A protein and the small-molecule ligand that binds it are described below.
Small molecule (SMILES): N=c1ccn([C@@H]2O[C@H](CO[P](=O)(O)O[C@H]3[C@@H](O)[C@H](n4ccc(N)nc4=O)O[C@@H]3CO[P](=O)(O)O[C@H]3[C@@H](O)[C@H](n4cnc5c(N)ncnc54)O[C@@H]3CO)[C@@H](O[P](=O)(O)OC[C@H]3O[C@@H](n4ccc(N)nc4=O)[C@H](O)[C@@H]3O[P](=O)(O)OC[C@H]3O[C@@H](n4cnc5c(N)ncnc54)[C@H](O)[C@@H]3O[P](=O)(O)OC[C@H]3O[C@@H](n4cnc5c(N)ncnc54)[C@H](O)[C@@H]3O[P](=O)(O)OC[C@H]3O[C@@H](n4ccc(=O)[nH]c4=O)[C@H](O)[C@@H]3O)[C@H]2O)c(=O)[nH]1

Binding-site contacts:
Ligand atom C2 contacts residue G1 of chain 1.V at 3.7 Å.
Ligand atom N1 contacts residue G1 of chain 1.V at 4.4 Å.
Ligand atom N1 contacts residue G3 of chain 1.V at 3.7 Å.
Ligand atom N3 contacts residue G3 of chain 1.V at 3.5 Å (h-bond).
Ligand atom N7 contacts residue G1 of chain 1.V at 3.2 Å (h-bond).
Ligand atom C6 contacts residue G3 of chain 1.V at 3.5 Å.
Ligand atom N1 contacts residue G2 of chain 1.V at 3.7 Å.
Ligand atom C4 contacts residue U4 of chain 1.V at 3.9 Å.
Ligand atom C4 contacts residue G2 of chain 1.V at 3.3 Å.
Ligand atom O2 contacts residue U4 of chain 1.V at 3.1 Å (h-bond).
Ligand atom C6 contacts residue G1 of chain 1.V at 3.2 Å.
Ligand atom O2 contacts residue G2 of chain 1.V at 3.0 Å.
Ligand atom C4 contacts residue G1 of chain 1.V at 3.0 Å.
Ligand atom C8 contacts residue G1 of chain 1.V at 3.5 Å.
Ligand atom N6 contacts residue G1 of chain 1.V at 3.4 Å.
Ligand atom N9 contacts residue G1 of chain 1.V at 3.4 Å (h-bond).
Ligand atom N3 contacts residue G2 of chain 1.V at 3.1 Å (h-bond).
Ligand atom C5 contacts residue G3 of chain 1.V at 3.3 Å.
Ligand atom C2 contacts residue G2 of chain 1.V at 3.3 Å.
Ligand atom C2 contacts residue U4 of chain 1.V at 3.7 Å.
Ligand atom O4' contacts residue G1 of chain 1.V at 4.3 Å.
Ligand atom O2 contacts residue G3 of chain 1.V at 4.0 Å.
Ligand atom C2 contacts residue G1 of chain 1.V at 3.0 Å.
Ligand atom C5 contacts residue G1 of chain 1.V at 3.2 Å.
Ligand atom C4 contacts residue G1 of chain 1.V at 3.4 Å.
Ligand atom C1' contacts residue G2 of chain 1.V at 3.9 Å.
Ligand atom N1 contacts residue G1 of chain 1.V at 3.6 Å.
Ligand atom C1' contacts residue G1 of chain 1.V at 4.0 Å.
Ligand atom C4 contacts residue G3 of chain 1.V at 3.3 Å.
Ligand atom O2 contacts residue G1 of chain 1.V at 2.5 Å (h-bond).
Ligand atom N3 contacts residue G1 of chain 1.V at 3.3 Å (h-bond).
Ligand atom N4 contacts residue G3 of chain 1.V at 3.3 Å (h-bond).
Ligand atom C2 contacts residue G3 of chain 1.V at 3.7 Å.
Ligand atom N4 contacts residue U4 of chain 1.V at 3.4 Å (h-bond).
Ligand atom N4 contacts residue G1 of chain 1.V at 2.9 Å (h-bond).
Ligand atom N3 contacts residue U4 of chain 1.V at 3.1 Å (h-bond).
Ligand atom N3 contacts residue G1 of chain 1.V at 2.7 Å (h-bond).
Ligand atom N4 contacts residue G2 of chain 1.V at 2.5 Å (h-bond).